Sequence of chain 1.B:
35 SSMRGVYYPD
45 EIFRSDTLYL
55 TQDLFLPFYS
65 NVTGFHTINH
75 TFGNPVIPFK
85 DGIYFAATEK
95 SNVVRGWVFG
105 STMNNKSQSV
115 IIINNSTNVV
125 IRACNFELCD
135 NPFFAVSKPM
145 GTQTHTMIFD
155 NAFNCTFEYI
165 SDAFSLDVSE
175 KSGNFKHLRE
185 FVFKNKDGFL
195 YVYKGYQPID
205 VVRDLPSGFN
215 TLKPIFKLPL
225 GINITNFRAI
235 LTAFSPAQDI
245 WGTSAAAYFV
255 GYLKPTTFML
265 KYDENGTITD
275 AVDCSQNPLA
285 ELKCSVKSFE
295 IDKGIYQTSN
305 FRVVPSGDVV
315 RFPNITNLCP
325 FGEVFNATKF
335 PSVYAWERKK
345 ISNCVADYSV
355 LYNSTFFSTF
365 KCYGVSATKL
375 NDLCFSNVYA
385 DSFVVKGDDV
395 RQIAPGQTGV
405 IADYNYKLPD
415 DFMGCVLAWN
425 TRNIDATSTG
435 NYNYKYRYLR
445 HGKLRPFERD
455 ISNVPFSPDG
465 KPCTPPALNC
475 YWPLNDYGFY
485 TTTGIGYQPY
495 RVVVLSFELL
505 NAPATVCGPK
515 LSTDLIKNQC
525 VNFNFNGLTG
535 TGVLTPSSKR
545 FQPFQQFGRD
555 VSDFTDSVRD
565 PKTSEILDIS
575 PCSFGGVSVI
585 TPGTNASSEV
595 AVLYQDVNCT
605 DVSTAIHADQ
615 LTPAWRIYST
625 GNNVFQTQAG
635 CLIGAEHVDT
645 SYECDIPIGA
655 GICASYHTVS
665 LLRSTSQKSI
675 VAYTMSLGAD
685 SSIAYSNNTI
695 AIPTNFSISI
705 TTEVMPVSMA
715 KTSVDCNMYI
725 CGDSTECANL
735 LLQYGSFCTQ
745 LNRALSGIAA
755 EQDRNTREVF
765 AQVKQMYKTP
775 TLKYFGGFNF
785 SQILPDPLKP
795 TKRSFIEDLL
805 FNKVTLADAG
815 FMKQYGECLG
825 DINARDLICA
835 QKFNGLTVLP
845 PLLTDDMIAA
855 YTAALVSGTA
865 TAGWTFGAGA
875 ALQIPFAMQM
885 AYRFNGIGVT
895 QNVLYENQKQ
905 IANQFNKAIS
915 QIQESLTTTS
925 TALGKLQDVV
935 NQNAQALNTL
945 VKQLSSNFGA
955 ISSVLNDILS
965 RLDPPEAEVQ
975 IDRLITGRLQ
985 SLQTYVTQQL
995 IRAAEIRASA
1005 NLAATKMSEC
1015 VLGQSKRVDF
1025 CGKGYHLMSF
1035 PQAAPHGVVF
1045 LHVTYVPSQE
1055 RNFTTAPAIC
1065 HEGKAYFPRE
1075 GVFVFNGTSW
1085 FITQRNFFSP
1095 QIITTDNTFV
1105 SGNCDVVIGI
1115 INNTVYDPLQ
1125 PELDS

Binding-site contacts:
Ligand atom O6 contacts residue TYR819 of chain 1.B at 2.7 Å (h-bond).
Ligand atom C7 contacts residue ASN589 of chain 1.B at 3.1 Å.
Ligand atom C1 contacts residue ASN589 of chain 1.B at 1.5 Å.
Ligand atom O7 contacts residue ASN589 of chain 1.B at 3.3 Å (h-bond).
Ligand atom O5 contacts residue TYR819 of chain 1.B at 3.7 Å.
Ligand atom O5 contacts residue ASN589 of chain 1.B at 2.3 Å (h-bond).
Ligand atom C5 contacts residue ASN589 of chain 1.B at 3.7 Å.
Ligand atom C6 contacts residue GLU821 of chain 1.B at 4.0 Å.
Ligand atom C8 contacts residue ASN589 of chain 1.B at 3.3 Å.
Ligand atom C4 contacts residue GLU821 of chain 1.B at 4.4 Å.
Ligand atom C4 contacts residue ASN589 of chain 1.B at 4.3 Å.
Ligand atom C6 contacts residue TYR819 of chain 1.B at 3.3 Å (hydrophobic).
Ligand atom N2 contacts residue ASN589 of chain 1.B at 3.1 Å (h-bond).
Ligand atom C3 contacts residue ASN589 of chain 1.B at 3.9 Å.
Ligand atom C2 contacts residue ASN589 of chain 1.B at 2.6 Å.

The small molecule below binds the protein below.
Small molecule (SMILES): CC(=O)N[C@@H]1[C@@H](O)[C@H](O)[C@@H](CO)O[C@H]1O